Binding-site contacts:
Ligand atom C1 contacts residue THR73 of chain 1.A at 4.5 Å.
Ligand atom C1 contacts residue ASN71 of chain 1.A at 1.5 Å.
Ligand atom C5 contacts residue ASN71 of chain 1.A at 3.8 Å.
Ligand atom C2 contacts residue ASN71 of chain 1.A at 2.5 Å.
Ligand atom C7 contacts residue ASN71 of chain 1.A at 3.4 Å.
Ligand atom C4 contacts residue ASN71 of chain 1.A at 4.3 Å.
Ligand atom O7 contacts residue ASN71 of chain 1.A at 3.4 Å (h-bond).
Ligand atom N2 contacts residue ASN71 of chain 1.A at 2.9 Å (h-bond).
Ligand atom O5 contacts residue ASN71 of chain 1.A at 2.4 Å (h-bond).
Ligand atom C3 contacts residue ASN71 of chain 1.A at 3.8 Å.

The protein below binds the small molecule below.
Small molecule (SMILES): CC(=O)N[C@@H]1[C@@H](O)[C@H](O)[C@@H](CO)O[C@H]1O

Sequence of chain 1.A:
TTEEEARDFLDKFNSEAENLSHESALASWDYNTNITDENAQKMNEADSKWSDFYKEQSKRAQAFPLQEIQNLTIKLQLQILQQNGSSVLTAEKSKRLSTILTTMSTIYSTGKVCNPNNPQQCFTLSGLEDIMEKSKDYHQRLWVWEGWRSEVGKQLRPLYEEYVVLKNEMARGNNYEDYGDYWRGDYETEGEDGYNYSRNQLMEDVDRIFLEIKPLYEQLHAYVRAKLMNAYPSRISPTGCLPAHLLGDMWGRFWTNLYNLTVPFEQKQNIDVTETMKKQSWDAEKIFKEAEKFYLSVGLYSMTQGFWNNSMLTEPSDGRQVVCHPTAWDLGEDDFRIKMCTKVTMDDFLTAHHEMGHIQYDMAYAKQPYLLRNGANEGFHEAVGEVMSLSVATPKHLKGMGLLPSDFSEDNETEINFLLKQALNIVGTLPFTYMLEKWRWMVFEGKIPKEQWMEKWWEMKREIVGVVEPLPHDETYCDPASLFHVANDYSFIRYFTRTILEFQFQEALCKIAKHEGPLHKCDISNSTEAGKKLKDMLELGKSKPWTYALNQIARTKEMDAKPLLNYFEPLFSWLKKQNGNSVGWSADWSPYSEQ